Sequence of chain 1.B:
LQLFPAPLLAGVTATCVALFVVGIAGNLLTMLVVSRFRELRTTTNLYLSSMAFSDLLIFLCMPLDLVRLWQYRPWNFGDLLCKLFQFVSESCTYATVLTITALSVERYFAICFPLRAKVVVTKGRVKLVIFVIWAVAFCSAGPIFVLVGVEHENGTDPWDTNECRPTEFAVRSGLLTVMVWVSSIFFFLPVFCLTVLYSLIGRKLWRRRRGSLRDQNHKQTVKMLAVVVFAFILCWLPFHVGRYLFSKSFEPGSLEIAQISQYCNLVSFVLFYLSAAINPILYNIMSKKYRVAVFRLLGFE

This protein binds this small molecule.
Small molecule (SMILES): CC(C)CCC[C@@H](C)[C@H]1CC[C@H]2[C@@H]3CC=C4C[C@@H](O)CC[C@]4(C)[C@H]3CC[C@]12C

Binding-site contacts:
Ligand atom C6 contacts residue ALA136 of chain 1.B at 4.5 Å (hydrophobic).
Ligand atom C4 contacts residue ALA136 of chain 1.B at 3.9 Å (hydrophobic).
Ligand atom C27 contacts residue LEU223 of chain 1.B at 4.1 Å (hydrophobic).
Ligand atom C15 contacts residue VAL166 of chain 1.B at 4.4 Å (hydrophobic).
Ligand atom C2 contacts residue ALA136 of chain 1.B at 4.2 Å (hydrophobic).
Ligand atom C1 contacts residue VAL139 of chain 1.B at 3.1 Å (hydrophobic).
Ligand atom C2 contacts residue GLU140 of chain 1.B at 4.3 Å.
Ligand atom C18 contacts residue LEU132 of chain 1.B at 3.9 Å (hydrophobic).
Ligand atom C19 contacts residue VAL139 of chain 1.B at 3.6 Å (hydrophobic).
Ligand atom O1 contacts residue TYR81 of chain 1.B at 3.8 Å.
Ligand atom C6 contacts residue VAL163 of chain 1.B at 2.6 Å (hydrophobic).
Ligand atom C2 contacts residue VAL139 of chain 1.B at 2.5 Å (hydrophobic).
Ligand atom C8 contacts residue VAL163 of chain 1.B at 4.5 Å (hydrophobic).
Ligand atom C7 contacts residue VAL163 of chain 1.B at 3.2 Å (hydrophobic).
Ligand atom C22 contacts residue LEU132 of chain 1.B at 4.3 Å (hydrophobic).
Ligand atom O1 contacts residue VAL139 of chain 1.B at 4.2 Å.
Ligand atom C5 contacts residue ALA136 of chain 1.B at 4.1 Å (hydrophobic).
Ligand atom C3 contacts residue ALA136 of chain 1.B at 4.3 Å (hydrophobic).
Ligand atom C4 contacts residue VAL163 of chain 1.B at 4.0 Å (hydrophobic).
Ligand atom C10 contacts residue VAL139 of chain 1.B at 4.2 Å (hydrophobic).
Ligand atom C5 contacts residue TYR81 of chain 1.B at 4.2 Å (hydrophobic).
Ligand atom C3 contacts residue VAL139 of chain 1.B at 3.9 Å (hydrophobic).
Ligand atom C4 contacts residue TYR81 of chain 1.B at 3.1 Å (hydrophobic).
Ligand atom O1 contacts residue GLU140 of chain 1.B at 3.6 Å.
Ligand atom C10 contacts residue ALA136 of chain 1.B at 4.2 Å (hydrophobic).
Ligand atom C5 contacts residue VAL163 of chain 1.B at 3.7 Å (hydrophobic).
Ligand atom C19 contacts residue THR135 of chain 1.B at 3.3 Å.
Ligand atom C20 contacts residue LEU132 of chain 1.B at 4.2 Å (hydrophobic).
Ligand atom C11 contacts residue VAL139 of chain 1.B at 4.4 Å (hydrophobic).
Ligand atom O1 contacts residue ALA136 of chain 1.B at 4.1 Å.
Ligand atom C19 contacts residue ALA136 of chain 1.B at 2.9 Å (hydrophobic).
Ligand atom C6 contacts residue TYR81 of chain 1.B at 4.2 Å (hydrophobic).
Ligand atom C3 contacts residue TYR81 of chain 1.B at 3.9 Å (hydrophobic).